Sequence of chain 1.B:
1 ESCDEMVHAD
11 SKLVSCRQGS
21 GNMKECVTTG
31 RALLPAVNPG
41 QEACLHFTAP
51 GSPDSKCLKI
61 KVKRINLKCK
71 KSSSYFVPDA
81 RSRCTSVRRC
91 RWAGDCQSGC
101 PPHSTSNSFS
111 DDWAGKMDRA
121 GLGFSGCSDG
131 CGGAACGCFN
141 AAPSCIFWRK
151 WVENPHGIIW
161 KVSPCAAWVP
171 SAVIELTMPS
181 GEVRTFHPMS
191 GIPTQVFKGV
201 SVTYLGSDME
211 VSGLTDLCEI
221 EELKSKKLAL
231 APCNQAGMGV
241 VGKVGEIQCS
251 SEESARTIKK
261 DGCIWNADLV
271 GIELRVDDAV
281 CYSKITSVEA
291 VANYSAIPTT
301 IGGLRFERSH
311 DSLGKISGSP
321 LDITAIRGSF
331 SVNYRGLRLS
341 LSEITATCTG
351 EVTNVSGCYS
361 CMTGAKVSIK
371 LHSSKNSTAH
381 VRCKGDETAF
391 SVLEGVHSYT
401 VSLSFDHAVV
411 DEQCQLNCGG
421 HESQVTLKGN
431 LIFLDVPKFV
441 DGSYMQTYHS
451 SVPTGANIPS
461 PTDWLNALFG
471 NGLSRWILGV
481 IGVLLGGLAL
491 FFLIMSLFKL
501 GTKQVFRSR

Binding-site contacts:
Ligand atom O7 contacts residue ASN293 of chain 1.B at 4.2 Å.
Ligand atom C2 contacts residue ASN293 of chain 1.B at 2.4 Å.
Ligand atom C8 contacts residue PRO232 of chain 1.B at 3.3 Å (hydrophobic).
Ligand atom C7 contacts residue PRO232 of chain 1.B at 4.2 Å (hydrophobic).
Ligand atom N2 contacts residue ASN293 of chain 1.B at 2.8 Å (h-bond).
Ligand atom C1 contacts residue ASN293 of chain 1.B at 1.4 Å.
Ligand atom O7 contacts residue THR215 of chain 1.B at 3.9 Å.
Ligand atom C8 contacts residue ASN293 of chain 1.B at 3.9 Å.
Ligand atom O5 contacts residue ASN293 of chain 1.B at 2.3 Å (h-bond).
Ligand atom C7 contacts residue ASN293 of chain 1.B at 3.6 Å.
Ligand atom C5 contacts residue ASN293 of chain 1.B at 3.6 Å.
Ligand atom C4 contacts residue ASN293 of chain 1.B at 4.2 Å.
Ligand atom C3 contacts residue ASN293 of chain 1.B at 3.7 Å.

The protein below binds the small molecule below.
Small molecule (SMILES): CC(=O)N[C@@H]1[C@@H](O)[C@H](O)[C@@H](CO)O[C@H]1O